Sequence of chain 1.A:
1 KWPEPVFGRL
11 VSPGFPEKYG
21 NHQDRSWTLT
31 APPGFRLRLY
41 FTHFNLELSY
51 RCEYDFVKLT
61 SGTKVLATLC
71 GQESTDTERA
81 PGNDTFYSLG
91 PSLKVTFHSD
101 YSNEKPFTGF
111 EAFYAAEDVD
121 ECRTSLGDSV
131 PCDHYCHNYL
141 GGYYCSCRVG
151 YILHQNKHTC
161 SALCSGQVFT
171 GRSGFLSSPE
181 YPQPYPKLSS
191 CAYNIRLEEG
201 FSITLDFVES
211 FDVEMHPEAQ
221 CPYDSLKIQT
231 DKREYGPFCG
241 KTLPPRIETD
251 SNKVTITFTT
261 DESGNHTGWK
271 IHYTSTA

Binding-site contacts:
Ligand atom C8 contacts residue ASN83 of chain 2.A at 4.5 Å.
Ligand atom C3 contacts residue ASN83 of chain 2.A at 3.7 Å.
Ligand atom C7 contacts residue ASN83 of chain 2.A at 3.4 Å.
Ligand atom N2 contacts residue ASN83 of chain 2.A at 2.7 Å (h-bond).
Ligand atom C2 contacts residue ASN83 of chain 2.A at 2.3 Å.
Ligand atom O5 contacts residue ASN83 of chain 2.A at 2.4 Å (h-bond).
Ligand atom C4 contacts residue ASN83 of chain 2.A at 4.2 Å.
Ligand atom O7 contacts residue ASN83 of chain 2.A at 3.7 Å.
Ligand atom O6 contacts residue TYR135 of chain 1.A at 4.1 Å.
Ligand atom C1 contacts residue ASN83 of chain 2.A at 1.4 Å.
Ligand atom C5 contacts residue ASN83 of chain 2.A at 3.7 Å.

This small molecule binds to this protein.
Small molecule (SMILES): CC(=O)N[C@@H]1[C@@H](O)[C@H](O)[C@@H](CO)O[C@H]1O

Sequence of chain 2.A:
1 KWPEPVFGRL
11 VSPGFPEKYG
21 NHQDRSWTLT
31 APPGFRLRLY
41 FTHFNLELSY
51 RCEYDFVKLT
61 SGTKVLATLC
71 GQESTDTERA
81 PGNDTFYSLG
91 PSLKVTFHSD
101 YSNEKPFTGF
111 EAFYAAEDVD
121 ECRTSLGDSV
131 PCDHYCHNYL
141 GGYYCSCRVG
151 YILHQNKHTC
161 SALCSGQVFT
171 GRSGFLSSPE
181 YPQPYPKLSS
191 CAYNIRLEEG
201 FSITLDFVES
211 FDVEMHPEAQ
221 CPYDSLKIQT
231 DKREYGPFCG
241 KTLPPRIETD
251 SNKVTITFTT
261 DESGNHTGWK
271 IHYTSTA